Sequence of chain 2.B:
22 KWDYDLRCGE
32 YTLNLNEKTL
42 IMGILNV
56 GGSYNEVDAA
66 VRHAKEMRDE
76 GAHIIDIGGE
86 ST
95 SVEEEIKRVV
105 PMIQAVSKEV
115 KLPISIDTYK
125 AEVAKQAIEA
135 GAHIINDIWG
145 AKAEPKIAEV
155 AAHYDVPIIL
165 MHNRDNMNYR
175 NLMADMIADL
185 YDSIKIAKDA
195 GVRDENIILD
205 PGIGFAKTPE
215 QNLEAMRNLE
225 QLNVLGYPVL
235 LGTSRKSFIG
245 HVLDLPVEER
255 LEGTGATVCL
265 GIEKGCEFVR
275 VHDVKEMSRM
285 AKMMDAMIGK

This small molecule binds to this protein.
Small molecule (SMILES): Nc1ccc(S(=O)(=O)Nc2nccs2)cc1

Binding-site contacts:
Ligand atom C9 contacts residue XHP1 of chain 2.H at 3.1 Å.
Ligand atom O2 contacts residue SER241 of chain 2.B at 3.0 Å (h-bond).
Ligand atom C4 contacts residue GLY208 of chain 2.B at 4.4 Å.
Ligand atom C8 contacts residue XHP1 of chain 2.H at 4.2 Å.
Ligand atom O2 contacts residue LYS240 of chain 2.B at 4.1 Å.
Ligand atom C2 contacts residue PHE209 of chain 2.B at 4.0 Å (hydrophobic).
Ligand atom C8 contacts residue LYS240 of chain 2.B at 4.0 Å.
Ligand atom N1 contacts residue PHE209 of chain 2.B at 3.2 Å.
Ligand atom C9 contacts residue SO41 of chain 2.J at 4.1 Å.
Ligand atom C4 contacts residue LYS240 of chain 2.B at 4.3 Å.
Ligand atom S1 contacts residue LYS240 of chain 2.B at 4.3 Å.
Ligand atom N2 contacts residue SER241 of chain 2.B at 3.2 Å (h-bond).
Ligand atom C5 contacts residue SER241 of chain 2.B at 4.4 Å.
Ligand atom O2 contacts residue GLY208 of chain 2.B at 4.0 Å.
Ligand atom N1 contacts residue XHP1 of chain 2.H at 2.9 Å.
Ligand atom C2 contacts residue GLY208 of chain 2.B at 3.8 Å.
Ligand atom S1 contacts residue SER241 of chain 2.B at 3.4 Å (h-bond).
Ligand atom C9 contacts residue LYS240 of chain 2.B at 4.1 Å.
Ligand atom C3 contacts residue GLY208 of chain 2.B at 3.4 Å.
Ligand atom C1 contacts residue PHE209 of chain 2.B at 3.8 Å (hydrophobic).
Ligand atom O1 contacts residue SER241 of chain 2.B at 2.9 Å (h-bond).
Ligand atom C2 contacts residue XHP1 of chain 2.H at 4.4 Å.
Ligand atom O1 contacts residue LYS240 of chain 2.B at 3.3 Å.
Ligand atom N1 contacts residue THR87 of chain 2.B at 4.2 Å.
Ligand atom C1 contacts residue XHP1 of chain 2.H at 3.3 Å.
Ligand atom C1 contacts residue LYS240 of chain 2.B at 4.5 Å.